This small molecule binds to this protein.
Small molecule (SMILES): CC(=O)N[C@H]1[C@H](O[C@H]2[C@H](O)[C@@H](NC(C)=O)CO[C@@H]2CO)O[C@H](CO)[C@@H](O)[C@@H]1O

Sequence of chain 1.D:
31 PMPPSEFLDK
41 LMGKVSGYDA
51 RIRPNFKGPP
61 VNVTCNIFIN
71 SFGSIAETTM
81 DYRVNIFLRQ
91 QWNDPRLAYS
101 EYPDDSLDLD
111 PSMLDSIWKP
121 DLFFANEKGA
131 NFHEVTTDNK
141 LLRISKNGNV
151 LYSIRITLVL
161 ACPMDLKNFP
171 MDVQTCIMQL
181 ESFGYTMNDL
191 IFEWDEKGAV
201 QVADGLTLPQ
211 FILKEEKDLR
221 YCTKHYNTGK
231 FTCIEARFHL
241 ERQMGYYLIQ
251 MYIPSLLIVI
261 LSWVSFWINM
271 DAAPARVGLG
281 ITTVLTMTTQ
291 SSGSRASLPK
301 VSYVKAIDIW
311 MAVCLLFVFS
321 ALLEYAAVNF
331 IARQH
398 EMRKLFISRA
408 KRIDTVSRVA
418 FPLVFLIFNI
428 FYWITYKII

Binding-site contacts:
Ligand atom C8 contacts residue ASN55 of chain 1.D at 3.4 Å.
Ligand atom C5 contacts residue ASN62 of chain 1.D at 3.8 Å.
Ligand atom O7 contacts residue ASN62 of chain 1.D at 3.6 Å (h-bond).
Ligand atom C7 contacts residue ASN62 of chain 1.D at 3.4 Å.
Ligand atom C1 contacts residue PRO60 of chain 1.D at 4.3 Å (hydrophobic).
Ligand atom N2 contacts residue PRO59 of chain 1.D at 3.9 Å.
Ligand atom C8 contacts residue PRO59 of chain 1.D at 3.7 Å (hydrophobic).
Ligand atom O5 contacts residue ASN62 of chain 1.D at 2.4 Å (h-bond).
Ligand atom C3 contacts residue ASN62 of chain 1.D at 3.7 Å.
Ligand atom C7 contacts residue PRO60 of chain 1.D at 3.6 Å (hydrophobic).
Ligand atom C2 contacts residue PRO60 of chain 1.D at 4.2 Å (hydrophobic).
Ligand atom C7 contacts residue PRO59 of chain 1.D at 4.2 Å (hydrophobic).
Ligand atom C2 contacts residue ASN62 of chain 1.D at 2.4 Å.
Ligand atom C8 contacts residue PRO60 of chain 1.D at 3.3 Å (hydrophobic).
Ligand atom O3 contacts residue PRO59 of chain 1.D at 3.8 Å.
Ligand atom C4 contacts residue ASN62 of chain 1.D at 4.3 Å.
Ligand atom C3 contacts residue PRO59 of chain 1.D at 4.4 Å (hydrophobic).
Ligand atom C1 contacts residue ASN62 of chain 1.D at 1.4 Å.
Ligand atom N2 contacts residue ASN62 of chain 1.D at 2.8 Å (h-bond).
Ligand atom N2 contacts residue PRO60 of chain 1.D at 3.0 Å (h-bond).